This protein binds this small molecule.
Small molecule (SMILES): CC(=O)N[C@@H]1[C@@H](O)[C@H](O)[C@@H](CO)O[C@H]1O

Binding-site contacts:
Ligand atom O5 contacts residue SER157 of chain 34.E at 3.9 Å.
Ligand atom C3 contacts residue ASN154 of chain 34.E at 3.8 Å.
Ligand atom C2 contacts residue ASN154 of chain 34.E at 2.5 Å.
Ligand atom C1 contacts residue SER157 of chain 34.E at 4.2 Å.
Ligand atom C8 contacts residue ASN154 of chain 34.E at 4.0 Å.
Ligand atom C7 contacts residue ASN154 of chain 34.E at 3.6 Å.
Ligand atom C5 contacts residue ASN154 of chain 34.E at 3.6 Å.
Ligand atom C4 contacts residue ASN154 of chain 34.E at 4.2 Å.
Ligand atom O7 contacts residue ASN154 of chain 34.E at 4.0 Å.
Ligand atom N2 contacts residue ASN154 of chain 34.E at 2.9 Å (h-bond).
Ligand atom C1 contacts residue SER156 of chain 34.E at 4.5 Å.
Ligand atom C1 contacts residue ASN154 of chain 34.E at 1.4 Å.
Ligand atom O5 contacts residue ASN154 of chain 34.E at 2.4 Å (h-bond).

Sequence of chain 34.E:
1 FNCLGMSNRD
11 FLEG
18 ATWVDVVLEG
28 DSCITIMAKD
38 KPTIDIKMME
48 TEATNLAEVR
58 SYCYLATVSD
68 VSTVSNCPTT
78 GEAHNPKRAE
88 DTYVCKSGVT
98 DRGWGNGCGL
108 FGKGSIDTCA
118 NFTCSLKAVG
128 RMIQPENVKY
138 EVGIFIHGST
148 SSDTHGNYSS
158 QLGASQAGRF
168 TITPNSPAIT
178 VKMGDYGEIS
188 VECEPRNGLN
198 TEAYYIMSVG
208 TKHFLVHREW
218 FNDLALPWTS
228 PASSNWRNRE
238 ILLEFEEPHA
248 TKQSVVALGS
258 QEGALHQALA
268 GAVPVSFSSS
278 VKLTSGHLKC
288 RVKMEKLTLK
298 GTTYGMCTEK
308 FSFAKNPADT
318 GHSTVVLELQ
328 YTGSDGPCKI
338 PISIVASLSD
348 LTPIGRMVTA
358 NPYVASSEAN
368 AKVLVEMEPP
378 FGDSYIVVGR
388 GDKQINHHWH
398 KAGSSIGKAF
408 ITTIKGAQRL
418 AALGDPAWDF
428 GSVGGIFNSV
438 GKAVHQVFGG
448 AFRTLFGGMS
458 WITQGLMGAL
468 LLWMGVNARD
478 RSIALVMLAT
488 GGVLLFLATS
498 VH